A protein and the small-molecule ligand that binds it are described below.
Small molecule (SMILES): CC(=O)N[C@@H]1[C@@H](O)[C@H](O)[C@@H](CO)O[C@H]1O

Sequence of chain 1.D:
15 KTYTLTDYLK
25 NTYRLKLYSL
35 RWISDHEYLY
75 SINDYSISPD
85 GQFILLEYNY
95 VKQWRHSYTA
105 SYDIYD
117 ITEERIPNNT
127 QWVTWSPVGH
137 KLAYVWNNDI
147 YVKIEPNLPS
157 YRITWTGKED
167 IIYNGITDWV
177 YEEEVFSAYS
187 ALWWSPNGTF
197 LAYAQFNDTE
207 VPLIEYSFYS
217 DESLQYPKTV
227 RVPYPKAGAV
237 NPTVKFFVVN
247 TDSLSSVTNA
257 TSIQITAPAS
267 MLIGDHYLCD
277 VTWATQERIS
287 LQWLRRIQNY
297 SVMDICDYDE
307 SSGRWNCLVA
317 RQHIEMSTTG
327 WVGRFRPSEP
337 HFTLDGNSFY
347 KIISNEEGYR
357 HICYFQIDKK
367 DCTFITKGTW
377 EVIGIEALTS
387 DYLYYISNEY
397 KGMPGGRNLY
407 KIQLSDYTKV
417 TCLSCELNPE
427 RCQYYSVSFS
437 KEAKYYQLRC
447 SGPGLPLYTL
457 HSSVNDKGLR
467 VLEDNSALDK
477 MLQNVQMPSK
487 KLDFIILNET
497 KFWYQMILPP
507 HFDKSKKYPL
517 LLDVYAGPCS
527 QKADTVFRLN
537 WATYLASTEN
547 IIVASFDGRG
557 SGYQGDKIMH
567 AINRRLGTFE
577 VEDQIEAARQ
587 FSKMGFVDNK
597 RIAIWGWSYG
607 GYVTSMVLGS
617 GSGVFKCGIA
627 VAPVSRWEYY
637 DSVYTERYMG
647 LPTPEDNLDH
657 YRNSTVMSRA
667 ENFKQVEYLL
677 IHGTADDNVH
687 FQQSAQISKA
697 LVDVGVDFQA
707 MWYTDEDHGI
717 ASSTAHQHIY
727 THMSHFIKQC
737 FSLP

Binding-site contacts:
Ligand atom O3 contacts residue ASN295 of chain 1.D at 4.1 Å.
Ligand atom O7 contacts residue ASN295 of chain 1.D at 4.0 Å.
Ligand atom C1 contacts residue ASN295 of chain 1.D at 1.4 Å.
Ligand atom C2 contacts residue ASN295 of chain 1.D at 2.7 Å.
Ligand atom O7 contacts residue ARG291 of chain 1.D at 4.4 Å.
Ligand atom C4 contacts residue ASN295 of chain 1.D at 4.1 Å.
Ligand atom C3 contacts residue ASN295 of chain 1.D at 3.8 Å.
Ligand atom C5 contacts residue ASN295 of chain 1.D at 3.7 Å.
Ligand atom O5 contacts residue ASN295 of chain 1.D at 2.4 Å (h-bond).
Ligand atom C5 contacts residue ILE293 of chain 1.D at 4.2 Å (hydrophobic).
Ligand atom C1 contacts residue ILE293 of chain 1.D at 4.0 Å (hydrophobic).
Ligand atom C8 contacts residue ARG291 of chain 1.D at 3.1 Å.
Ligand atom O7 contacts residue TYR296 of chain 1.D at 3.6 Å.
Ligand atom C6 contacts residue ILE293 of chain 1.D at 4.3 Å (hydrophobic).
Ligand atom C7 contacts residue TYR296 of chain 1.D at 4.4 Å (hydrophobic).
Ligand atom C7 contacts residue ASN295 of chain 1.D at 4.0 Å.
Ligand atom C7 contacts residue ARG291 of chain 1.D at 4.1 Å.
Ligand atom O5 contacts residue ILE293 of chain 1.D at 3.5 Å.
Ligand atom N2 contacts residue ASN295 of chain 1.D at 3.4 Å (h-bond).